Binding-site contacts:
Ligand atom C20 contacts residue ASP187 of chain 1.A at 3.8 Å.
Ligand atom C21 contacts residue GLU166 of chain 1.A at 3.7 Å.
Ligand atom F1 contacts residue MET165 of chain 1.A at 3.3 Å.
Ligand atom F2 contacts residue GLN192 of chain 1.A at 3.6 Å.
Ligand atom O1 contacts residue HIS163 of chain 1.A at 2.9 Å (h-bond).
Ligand atom N4 contacts residue GLU166 of chain 1.A at 2.9 Å (salt-bridge).
Ligand atom F2 contacts residue THR190 of chain 1.A at 2.8 Å.
Ligand atom C20 contacts residue MET49 of chain 1.A at 3.8 Å (hydrophobic).
Ligand atom C7 contacts residue ASN142 of chain 1.A at 3.6 Å.
Ligand atom C8 contacts residue GLU166 of chain 1.A at 3.5 Å.
Ligand atom N1 contacts residue CYS145 of chain 1.A at 3.0 Å (h-bond).
Ligand atom F3 contacts residue GLU166 of chain 1.A at 3.8 Å.
Ligand atom O1 contacts residue PHE140 of chain 1.A at 3.8 Å.
Ligand atom C4 contacts residue HIS163 of chain 1.A at 3.7 Å.
Ligand atom O4 contacts residue ARG188 of chain 1.A at 3.7 Å.
Ligand atom C6 contacts residue ASN142 of chain 1.A at 3.5 Å.
Ligand atom O3 contacts residue GLU166 of chain 1.A at 2.8 Å (salt-bridge).
Ligand atom C19 contacts residue ARG188 of chain 1.A at 3.7 Å.
Ligand atom C3 contacts residue HIS164 of chain 1.A at 3.8 Å.
Ligand atom C3 contacts residue CYS145 of chain 1.A at 1.8 Å (hydrophobic).
Ligand atom F2 contacts residue MET165 of chain 1.A at 3.6 Å.
Ligand atom N2 contacts residue GLU166 of chain 1.A at 3.1 Å (salt-bridge).
Ligand atom C22 contacts residue GLU166 of chain 1.A at 3.6 Å.
Ligand atom N5 contacts residue CYS145 of chain 1.A at 2.6 Å (h-bond).
Ligand atom C9 contacts residue HIS164 of chain 1.A at 3.5 Å.
Ligand atom F1 contacts residue LEU167 of chain 1.A at 3.6 Å.
Ligand atom C2 contacts residue CYS145 of chain 1.A at 2.8 Å (hydrophobic).
Ligand atom F1 contacts residue GLU166 of chain 1.A at 2.9 Å.
Ligand atom O4 contacts residue GLN189 of chain 1.A at 3.2 Å.
Ligand atom C23 contacts residue GLU166 of chain 1.A at 3.3 Å.
Ligand atom O3 contacts residue MET165 of chain 1.A at 3.2 Å.
Ligand atom O1 contacts residue HIS172 of chain 1.A at 3.4 Å.
Ligand atom C1 contacts residue HIS164 of chain 1.A at 3.7 Å.
Ligand atom C20 contacts residue HIS41 of chain 1.A at 3.5 Å.
Ligand atom N5 contacts residue GLY143 of chain 1.A at 3.6 Å.
Ligand atom N2 contacts residue PHE140 of chain 1.A at 3.7 Å.
Ligand atom C4 contacts residue CYS145 of chain 1.A at 3.4 Å (hydrophobic).
Ligand atom N5 contacts residue SER144 of chain 1.A at 3.8 Å.
Ligand atom O1 contacts residue GLU166 of chain 1.A at 3.3 Å.
Ligand atom N1 contacts residue HIS164 of chain 1.A at 2.9 Å (h-bond).

Sequence of chain 1.A:
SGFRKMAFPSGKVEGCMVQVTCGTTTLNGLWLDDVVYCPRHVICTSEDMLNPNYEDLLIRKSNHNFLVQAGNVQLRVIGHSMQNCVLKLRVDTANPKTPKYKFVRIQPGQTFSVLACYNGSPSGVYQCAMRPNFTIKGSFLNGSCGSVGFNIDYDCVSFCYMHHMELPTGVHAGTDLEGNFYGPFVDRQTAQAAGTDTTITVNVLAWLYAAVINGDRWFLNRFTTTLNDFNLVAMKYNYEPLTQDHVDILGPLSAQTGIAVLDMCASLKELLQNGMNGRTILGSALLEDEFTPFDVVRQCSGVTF

The protein below binds the small molecule below.
Small molecule (SMILES): [H]/N=C/[C@H](C[C@@H]1CCNC1=O)NC(=O)[C@@H]1[C@@H]2[C@H](CN1C(=O)[C@@H](NC(=O)C(F)(F)F)C(C)(C)C)C2(C)C

Sequence of chain 1.B:
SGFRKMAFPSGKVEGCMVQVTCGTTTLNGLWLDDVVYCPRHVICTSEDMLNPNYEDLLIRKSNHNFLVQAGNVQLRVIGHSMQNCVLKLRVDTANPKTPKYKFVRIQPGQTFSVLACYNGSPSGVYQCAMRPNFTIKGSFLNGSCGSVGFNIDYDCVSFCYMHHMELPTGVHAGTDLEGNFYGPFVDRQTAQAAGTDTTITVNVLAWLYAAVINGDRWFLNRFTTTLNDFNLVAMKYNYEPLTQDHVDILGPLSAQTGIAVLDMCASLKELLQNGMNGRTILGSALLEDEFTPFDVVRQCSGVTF